Sequence of chain 1.C:
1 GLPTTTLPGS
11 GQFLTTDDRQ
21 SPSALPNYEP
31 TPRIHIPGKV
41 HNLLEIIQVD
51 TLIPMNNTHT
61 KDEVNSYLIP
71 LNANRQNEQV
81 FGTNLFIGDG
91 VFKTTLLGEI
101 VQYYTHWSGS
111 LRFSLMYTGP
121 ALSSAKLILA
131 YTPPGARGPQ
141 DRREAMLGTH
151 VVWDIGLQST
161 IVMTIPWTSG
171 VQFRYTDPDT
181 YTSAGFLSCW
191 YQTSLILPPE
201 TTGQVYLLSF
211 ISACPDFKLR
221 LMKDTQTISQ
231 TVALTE

Binding-site contacts:
Ligand atom C5A contacts residue PHE186 of chain 1.A at 3.5 Å (hydrophobic).
Ligand atom O1B contacts residue TYR128 of chain 1.A at 3.4 Å (h-bond).
Ligand atom C3C contacts residue TYR128 of chain 1.A at 3.4 Å (hydrophobic).
Ligand atom C1B contacts residue VAL188 of chain 1.A at 3.8 Å (hydrophobic).
Ligand atom C1C contacts residue TYR128 of chain 1.A at 3.7 Å (hydrophobic).
Ligand atom C2C contacts residue MET221 of chain 1.A at 3.8 Å (hydrophobic).
Ligand atom C3B contacts residue TYR152 of chain 1.A at 3.7 Å (hydrophobic).
Ligand atom C4B contacts residue PHE186 of chain 1.A at 3.6 Å (hydrophobic).
Ligand atom C4C contacts residue VAL191 of chain 1.A at 3.0 Å (hydrophobic).
Ligand atom N3A contacts residue TYR152 of chain 1.A at 3.5 Å.
Ligand atom C4B contacts residue TYR152 of chain 1.A at 3.8 Å (hydrophobic).
Ligand atom C4 contacts residue LEU106 of chain 1.A at 3.9 Å (hydrophobic).
Ligand atom N3A contacts residue PRO174 of chain 1.A at 3.7 Å.
Ligand atom C5 contacts residue LEU106 of chain 1.A at 3.8 Å (hydrophobic).
Ligand atom C5A contacts residue VAL176 of chain 1.A at 3.6 Å (hydrophobic).
Ligand atom C5B contacts residue MET224 of chain 1.A at 3.9 Å (hydrophobic).
Ligand atom N3A contacts residue ALA24 of chain 1.C at 3.8 Å.
Ligand atom C5B contacts residue TYR128 of chain 1.A at 4.0 Å (hydrophobic).
Ligand atom C2B contacts residue VAL188 of chain 1.A at 3.5 Å (hydrophobic).
Ligand atom C2C contacts residue TYR197 of chain 1.A at 3.7 Å (hydrophobic).
Ligand atom C1C contacts residue LEU106 of chain 1.A at 3.8 Å (hydrophobic).
Ligand atom C5B contacts residue PHE186 of chain 1.A at 3.9 Å (hydrophobic).
Ligand atom N3A contacts residue PHE186 of chain 1.A at 4.0 Å.
Ligand atom C2A contacts residue TYR152 of chain 1.A at 3.6 Å (hydrophobic).
Ligand atom C6B contacts residue ILE104 of chain 1.A at 3.6 Å (hydrophobic).
Ligand atom C3B contacts residue VAL188 of chain 1.A at 3.8 Å (hydrophobic).
Ligand atom C1B contacts residue ILE104 of chain 1.A at 4.0 Å (hydrophobic).
Ligand atom C1B contacts residue TYR128 of chain 1.A at 3.6 Å (hydrophobic).
Ligand atom C2A contacts residue PHE186 of chain 1.A at 3.3 Å (hydrophobic).
Ligand atom C5C contacts residue VAL191 of chain 1.A at 3.8 Å (hydrophobic).
Ligand atom C6B contacts residue TYR128 of chain 1.A at 3.3 Å (hydrophobic).
Ligand atom C4C contacts residue VAL188 of chain 1.A at 3.7 Å (hydrophobic).
Ligand atom O1A contacts residue PHE186 of chain 1.A at 3.0 Å.
Ligand atom C4A contacts residue PRO174 of chain 1.A at 3.1 Å (hydrophobic).
Ligand atom O1B contacts residue ILE104 of chain 1.A at 3.9 Å.
Ligand atom C5A contacts residue ALA150 of chain 1.A at 3.6 Å (hydrophobic).
Ligand atom C4 contacts residue TYR197 of chain 1.A at 3.8 Å (hydrophobic).
Ligand atom O1 contacts residue LEU106 of chain 1.A at 3.8 Å.
Ligand atom O1 contacts residue MET221 of chain 1.A at 3.8 Å.
Ligand atom N2 contacts residue LEU106 of chain 1.A at 3.8 Å.

Sequence of chain 1.A:
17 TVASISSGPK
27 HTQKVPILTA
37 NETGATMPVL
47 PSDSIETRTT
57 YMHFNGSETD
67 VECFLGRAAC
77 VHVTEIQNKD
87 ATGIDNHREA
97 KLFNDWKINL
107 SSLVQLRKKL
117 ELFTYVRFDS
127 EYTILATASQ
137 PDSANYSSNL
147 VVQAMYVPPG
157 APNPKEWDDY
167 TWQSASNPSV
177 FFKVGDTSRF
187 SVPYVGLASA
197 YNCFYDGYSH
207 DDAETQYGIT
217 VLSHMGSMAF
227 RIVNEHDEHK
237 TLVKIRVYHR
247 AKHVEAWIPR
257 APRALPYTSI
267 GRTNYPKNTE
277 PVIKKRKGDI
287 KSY

This protein binds this small molecule.
Small molecule (SMILES): Cc1cc(CCCCCOc2ccc(C3=NCCO3)cc2)on1